Binding-site contacts:
Ligand atom C2 contacts residue ASN154 of chain 9.C at 3.5 Å.
Ligand atom C6 contacts residue MET151 of chain 9.C at 4.5 Å (hydrophobic).
Ligand atom O7 contacts residue ASN154 of chain 9.C at 2.6 Å (h-bond).
Ligand atom O6 contacts residue MET151 of chain 9.C at 3.4 Å.
Ligand atom O5 contacts residue ASN154 of chain 9.C at 4.0 Å.
Ligand atom C1 contacts residue THR156 of chain 9.C at 3.6 Å.
Ligand atom C1 contacts residue ASN154 of chain 9.C at 3.4 Å.
Ligand atom N2 contacts residue THR156 of chain 9.C at 3.6 Å (h-bond).
Ligand atom C8 contacts residue THR156 of chain 9.C at 4.0 Å.
Ligand atom N2 contacts residue ASN154 of chain 9.C at 3.8 Å.
Ligand atom C8 contacts residue ASN154 of chain 9.C at 3.6 Å.
Ligand atom C7 contacts residue ASN154 of chain 9.C at 3.3 Å.
Ligand atom C2 contacts residue THR156 of chain 9.C at 4.2 Å.
Ligand atom C7 contacts residue THR156 of chain 9.C at 3.9 Å.

Sequence of chain 9.C:
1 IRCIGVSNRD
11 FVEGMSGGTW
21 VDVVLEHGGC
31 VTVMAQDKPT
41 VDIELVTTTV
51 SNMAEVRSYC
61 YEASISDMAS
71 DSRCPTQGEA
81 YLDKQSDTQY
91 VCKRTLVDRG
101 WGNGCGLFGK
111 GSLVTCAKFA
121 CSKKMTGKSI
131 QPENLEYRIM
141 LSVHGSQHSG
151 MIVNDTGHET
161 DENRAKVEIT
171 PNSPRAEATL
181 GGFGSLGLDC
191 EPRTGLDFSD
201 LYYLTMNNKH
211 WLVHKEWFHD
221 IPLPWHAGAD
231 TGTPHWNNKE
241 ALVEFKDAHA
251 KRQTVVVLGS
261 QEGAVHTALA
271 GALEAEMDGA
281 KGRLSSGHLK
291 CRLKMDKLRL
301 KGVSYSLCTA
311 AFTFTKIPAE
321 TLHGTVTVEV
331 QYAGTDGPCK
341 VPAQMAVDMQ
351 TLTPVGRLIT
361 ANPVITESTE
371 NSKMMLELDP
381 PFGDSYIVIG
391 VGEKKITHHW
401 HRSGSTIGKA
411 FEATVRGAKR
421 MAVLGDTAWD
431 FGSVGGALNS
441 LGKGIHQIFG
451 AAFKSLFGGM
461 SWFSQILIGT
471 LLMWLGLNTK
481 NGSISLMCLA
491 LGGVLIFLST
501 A

The protein below binds the small molecule below.
Small molecule (SMILES): CC(=O)N[C@H]1[C@H](O[C@H]2[C@H](O)[C@@H](NC(C)=O)CO[C@@H]2CO)O[C@H](CO)[C@@H](O)[C@@H]1O